Sequence of chain 1.A:
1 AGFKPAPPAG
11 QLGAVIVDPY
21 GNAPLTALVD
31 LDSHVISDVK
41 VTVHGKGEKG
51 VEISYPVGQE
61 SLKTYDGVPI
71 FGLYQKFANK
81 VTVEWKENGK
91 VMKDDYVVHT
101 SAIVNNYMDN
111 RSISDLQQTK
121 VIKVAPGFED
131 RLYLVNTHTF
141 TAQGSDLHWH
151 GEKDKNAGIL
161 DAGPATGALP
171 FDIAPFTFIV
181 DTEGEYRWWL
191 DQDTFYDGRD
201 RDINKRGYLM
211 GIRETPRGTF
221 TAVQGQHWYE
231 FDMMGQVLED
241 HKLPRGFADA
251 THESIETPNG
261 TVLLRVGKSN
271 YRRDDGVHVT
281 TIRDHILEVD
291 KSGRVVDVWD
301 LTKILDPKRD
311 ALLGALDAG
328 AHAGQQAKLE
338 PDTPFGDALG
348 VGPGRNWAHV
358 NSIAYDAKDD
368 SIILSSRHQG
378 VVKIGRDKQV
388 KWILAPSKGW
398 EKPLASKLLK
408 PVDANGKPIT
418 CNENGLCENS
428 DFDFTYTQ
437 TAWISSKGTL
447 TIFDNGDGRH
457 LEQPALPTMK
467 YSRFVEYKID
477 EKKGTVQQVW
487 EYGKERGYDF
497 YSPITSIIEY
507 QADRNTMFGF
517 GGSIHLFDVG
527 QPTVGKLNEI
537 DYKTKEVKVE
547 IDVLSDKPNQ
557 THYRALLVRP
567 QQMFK

Binding-site contacts:
Ligand atom C8A contacts residue HS8436 of chain 2.A at 4.2 Å.
Ligand atom O1 contacts residue THR557 of chain 2.A at 4.5 Å.
Ligand atom O1' contacts residue HS8436 of chain 2.A at 2.8 Å (h-bond).
Ligand atom O2 contacts residue ILE500 of chain 2.A at 4.4 Å.
Ligand atom C8 contacts residue HIS252 of chain 2.A at 4.2 Å.
Ligand atom O1 contacts residue TYR208 of chain 2.A at 4.5 Å.
Ligand atom C8A contacts residue PHE171 of chain 2.A at 4.1 Å (hydrophobic).
Ligand atom C8 contacts residue PHE171 of chain 2.A at 3.6 Å (hydrophobic).
Ligand atom C7 contacts residue HIS252 of chain 2.A at 3.6 Å.
Ligand atom C7 contacts residue HIS356 of chain 2.A at 3.3 Å.
Ligand atom O2 contacts residue PHE3 of chain 1.A at 3.7 Å.
Ligand atom C8A contacts residue ILE500 of chain 2.A at 4.2 Å (hydrophobic).
Ligand atom O1 contacts residue ILE500 of chain 2.A at 4.1 Å.
Ligand atom O2 contacts residue THR557 of chain 2.A at 3.9 Å.
Ligand atom C4A contacts residue ILE500 of chain 2.A at 4.2 Å (hydrophobic).
Ligand atom C2 contacts residue ILE500 of chain 2.A at 3.9 Å (hydrophobic).
Ligand atom C7 contacts residue PHE171 of chain 2.A at 4.2 Å (hydrophobic).
Ligand atom O1' contacts residue HIS356 of chain 2.A at 2.8 Å (h-bond).
Ligand atom C6 contacts residue ARG374 of chain 2.A at 4.3 Å.
Ligand atom C2 contacts residue THR557 of chain 2.A at 4.5 Å.
Ligand atom C5 contacts residue HIS356 of chain 2.A at 3.9 Å.
Ligand atom O1' contacts residue PHE171 of chain 2.A at 4.3 Å.
Ligand atom C4 contacts residue ILE500 of chain 2.A at 4.0 Å (hydrophobic).
Ligand atom C3 contacts residue ILE500 of chain 2.A at 3.9 Å (hydrophobic).
Ligand atom O1' contacts residue HIS252 of chain 2.A at 2.4 Å (h-bond).
Ligand atom C8 contacts residue HS8436 of chain 2.A at 3.5 Å.
Ligand atom C5 contacts residue ILE500 of chain 2.A at 4.2 Å (hydrophobic).
Ligand atom C7 contacts residue HS8436 of chain 2.A at 2.8 Å.
Ligand atom C5 contacts residue HS8436 of chain 2.A at 3.6 Å.
Ligand atom C4A contacts residue HS8436 of chain 2.A at 4.2 Å.
Ligand atom CM4 contacts residue ILE500 of chain 2.A at 4.3 Å (hydrophobic).
Ligand atom O1 contacts residue PHE171 of chain 2.A at 4.1 Å.
Ligand atom C6 contacts residue HIS356 of chain 2.A at 3.0 Å.
Ligand atom C6 contacts residue HS8436 of chain 2.A at 2.8 Å.

Sequence of chain 2.A:
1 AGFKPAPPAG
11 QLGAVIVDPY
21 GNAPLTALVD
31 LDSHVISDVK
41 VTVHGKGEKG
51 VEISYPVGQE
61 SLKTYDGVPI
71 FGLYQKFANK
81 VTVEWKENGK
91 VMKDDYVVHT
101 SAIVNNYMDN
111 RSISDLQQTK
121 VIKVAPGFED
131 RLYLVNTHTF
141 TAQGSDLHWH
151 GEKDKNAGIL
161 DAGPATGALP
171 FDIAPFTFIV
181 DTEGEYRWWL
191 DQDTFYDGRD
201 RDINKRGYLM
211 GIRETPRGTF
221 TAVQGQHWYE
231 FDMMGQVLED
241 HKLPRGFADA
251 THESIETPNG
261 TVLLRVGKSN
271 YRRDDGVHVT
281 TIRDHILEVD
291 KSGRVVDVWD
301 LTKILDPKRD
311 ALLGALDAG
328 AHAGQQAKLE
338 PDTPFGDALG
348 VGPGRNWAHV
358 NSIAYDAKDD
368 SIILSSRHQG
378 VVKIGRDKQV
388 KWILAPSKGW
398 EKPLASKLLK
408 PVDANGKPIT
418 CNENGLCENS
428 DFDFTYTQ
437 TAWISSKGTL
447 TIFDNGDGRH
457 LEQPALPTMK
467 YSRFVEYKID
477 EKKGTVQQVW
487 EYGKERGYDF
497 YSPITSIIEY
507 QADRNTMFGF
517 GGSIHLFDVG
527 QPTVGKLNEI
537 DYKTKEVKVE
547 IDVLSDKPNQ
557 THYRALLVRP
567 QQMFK

The small molecule below binds the protein below.
Small molecule (SMILES): Cc1cc(=O)oc2cc(O)ccc12